The protein below binds the small molecule below.
Small molecule (SMILES): Nc1nc2c(ncn2[C@H]2C[C@H](O)[C@@H](CO[P](=O)(O)O[P](=O)(O)OP(=O)(O)O)O2)c(=O)[nH]1

Binding-site contacts:
Ligand atom N1 contacts residue TYR413 of chain 1.D at 3.6 Å.
Ligand atom PG contacts residue ARG405 of chain 1.D at 3.7 Å.
Ligand atom O5' contacts residue DPO1 of chain 1.N at 3.1 Å (h-bond).
Ligand atom O2A contacts residue CA1 of chain 1.P at 2.6 Å.
Ligand atom O1B contacts residue TYR413 of chain 1.D at 2.5 Å (h-bond).
Ligand atom O2G contacts residue DPO1 of chain 1.N at 0.1 Å (h-bond).
Ligand atom N2 contacts residue TYR417 of chain 1.D at 3.3 Å.
Ligand atom PG contacts residue DPO1 of chain 1.N at 0.2 Å.
Ligand atom O1G contacts residue LYS409 of chain 1.D at 3.4 Å (salt-bridge).
Ligand atom O1A contacts residue DPO1 of chain 1.N at 2.9 Å (h-bond).
Ligand atom C3' contacts residue GLU361 of chain 1.D at 3.2 Å.
Ligand atom O1A contacts residue LYS409 of chain 1.D at 2.7 Å (salt-bridge).
Ligand atom O1G contacts residue ARG405 of chain 1.D at 2.5 Å (salt-bridge).
Ligand atom O2A contacts residue DPO1 of chain 1.N at 2.9 Å (h-bond).
Ligand atom O3G contacts residue ARG405 of chain 1.D at 3.1 Å (salt-bridge).
Ligand atom O3' contacts residue GLU361 of chain 1.D at 2.4 Å (salt-bridge).
Ligand atom O1B contacts residue DPO1 of chain 1.N at 0.4 Å (h-bond).
Ligand atom O2B contacts residue GLN359 of chain 1.D at 3.0 Å (h-bond).
Ligand atom PB contacts residue DPO1 of chain 1.N at 0.2 Å.
Ligand atom C2' contacts residue GLU361 of chain 1.D at 3.2 Å.
Ligand atom O1B contacts residue HIS385 of chain 1.D at 2.9 Å (h-bond).
Ligand atom PA contacts residue DPO1 of chain 1.N at 2.1 Å.
Ligand atom O3A contacts residue DPO1 of chain 1.N at 0.4 Å (h-bond).
Ligand atom O3G contacts residue DPO1 of chain 1.N at 0.3 Å (h-bond).
Ligand atom O3B contacts residue DPO1 of chain 1.N at 0.4 Å (h-bond).
Ligand atom O3B contacts residue HIS385 of chain 1.D at 3.2 Å.
Ligand atom PB contacts residue HIS385 of chain 1.D at 3.7 Å.
Ligand atom C5' contacts residue DPO1 of chain 1.N at 3.3 Å.
Ligand atom O3' contacts residue ARG318 of chain 1.D at 3.5 Å (salt-bridge).
Ligand atom O3A contacts residue LYS409 of chain 1.D at 2.5 Å (salt-bridge).
Ligand atom PA contacts residue LYS409 of chain 1.D at 3.2 Å.
Ligand atom O2A contacts residue ASP533 of chain 1.D at 2.9 Å (salt-bridge).
Ligand atom O1G contacts residue DPO1 of chain 1.N at 0.1 Å (h-bond).
Ligand atom O2B contacts residue CA1 of chain 1.P at 2.9 Å.
Ligand atom C1' contacts residue ARG318 of chain 1.D at 3.6 Å.
Ligand atom O2G contacts residue CA1 of chain 1.P at 2.7 Å.
Ligand atom O3B contacts residue GLN359 of chain 1.D at 3.7 Å.
Ligand atom O2B contacts residue DPO1 of chain 1.N at 0.1 Å (h-bond).
Ligand atom O4' contacts residue ARG318 of chain 1.D at 3.6 Å (salt-bridge).
Ligand atom O1B contacts residue GLN359 of chain 1.D at 3.6 Å.

Sequence of chain 1.D:
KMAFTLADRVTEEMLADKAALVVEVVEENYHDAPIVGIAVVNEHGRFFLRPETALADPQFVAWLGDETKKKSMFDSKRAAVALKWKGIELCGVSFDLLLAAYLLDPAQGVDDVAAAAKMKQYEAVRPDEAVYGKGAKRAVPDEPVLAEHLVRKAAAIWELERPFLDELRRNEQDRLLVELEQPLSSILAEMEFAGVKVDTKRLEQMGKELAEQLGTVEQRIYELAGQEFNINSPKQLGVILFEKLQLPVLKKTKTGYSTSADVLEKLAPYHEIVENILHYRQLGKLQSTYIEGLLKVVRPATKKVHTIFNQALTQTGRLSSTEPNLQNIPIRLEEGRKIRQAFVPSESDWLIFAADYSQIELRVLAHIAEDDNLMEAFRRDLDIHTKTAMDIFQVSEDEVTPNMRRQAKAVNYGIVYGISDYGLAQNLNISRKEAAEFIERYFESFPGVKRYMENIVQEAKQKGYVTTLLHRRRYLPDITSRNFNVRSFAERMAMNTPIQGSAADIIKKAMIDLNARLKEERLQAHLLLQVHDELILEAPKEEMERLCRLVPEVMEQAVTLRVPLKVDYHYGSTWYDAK